This protein binds this small molecule.
Small molecule (SMILES): CN(c1ccc2ccccc2c1)S(=O)(=O)c1ccc2[nH]c(=O)c(=O)[nH]c2c1

Sequence of chain 6.A:
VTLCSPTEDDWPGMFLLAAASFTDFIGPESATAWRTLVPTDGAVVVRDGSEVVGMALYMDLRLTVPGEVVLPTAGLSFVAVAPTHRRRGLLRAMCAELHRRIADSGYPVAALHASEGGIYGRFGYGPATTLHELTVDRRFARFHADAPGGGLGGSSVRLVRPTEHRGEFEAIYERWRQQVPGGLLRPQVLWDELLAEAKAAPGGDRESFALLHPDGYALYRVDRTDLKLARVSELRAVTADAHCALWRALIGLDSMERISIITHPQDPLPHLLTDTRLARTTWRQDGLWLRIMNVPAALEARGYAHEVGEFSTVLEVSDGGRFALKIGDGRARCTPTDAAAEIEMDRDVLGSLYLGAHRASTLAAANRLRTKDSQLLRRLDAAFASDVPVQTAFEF

Binding-site contacts:
Ligand atom N07 contacts residue PHE44 of chain 6.A at 3.3 Å.
Ligand atom C23 contacts residue TRP56 of chain 6.A at 3.9 Å (hydrophobic).
Ligand atom C25 contacts residue TRP56 of chain 6.A at 3.4 Å (hydrophobic).
Ligand atom C09 contacts residue PHE44 of chain 6.A at 3.8 Å (hydrophobic).
Ligand atom C21 contacts residue VAL60 of chain 6.A at 3.8 Å (hydrophobic).
Ligand atom C03 contacts residue PHE44 of chain 6.A at 3.7 Å (hydrophobic).
Ligand atom O12 contacts residue SER141 of chain 6.A at 3.2 Å.
Ligand atom C18 contacts residue TRP56 of chain 6.A at 3.8 Å (hydrophobic).
Ligand atom C04 contacts residue ASP46 of chain 6.A at 3.5 Å.
Ligand atom C19 contacts residue TRP56 of chain 6.A at 3.8 Å (hydrophobic).
Ligand atom C06 contacts residue PHE44 of chain 6.A at 3.4 Å (hydrophobic).
Ligand atom C18 contacts residue PHE104 of chain 6.A at 3.6 Å (hydrophobic).
Ligand atom C13 contacts residue PHE44 of chain 6.A at 3.5 Å (hydrophobic).
Ligand atom O27 contacts residue ILE48 of chain 6.A at 3.0 Å (h-bond).
Ligand atom C24 contacts residue SER103 of chain 6.A at 3.5 Å.
Ligand atom N10 contacts residue PHE44 of chain 6.A at 3.6 Å.
Ligand atom C19 contacts residue ALA53 of chain 6.A at 3.6 Å (hydrophobic).
Ligand atom C21 contacts residue ARG57 of chain 6.A at 3.9 Å.
Ligand atom N10 contacts residue ASP46 of chain 6.A at 2.7 Å (salt-bridge).
Ligand atom C09 contacts residue ASP46 of chain 6.A at 3.7 Å.
Ligand atom C19 contacts residue PHE104 of chain 6.A at 3.7 Å (hydrophobic).
Ligand atom C25 contacts residue PHE422 of chain 6.A at 3.6 Å (hydrophobic).
Ligand atom O01 contacts residue PHE47 of chain 6.A at 3.3 Å.
Ligand atom O01 contacts residue PHE104 of chain 6.A at 3.5 Å.
Ligand atom C13 contacts residue PHE104 of chain 6.A at 3.8 Å (hydrophobic).
Ligand atom C16 contacts residue TRP56 of chain 6.A at 3.9 Å (hydrophobic).
Ligand atom C17 contacts residue PHE104 of chain 6.A at 3.6 Å (hydrophobic).
Ligand atom O27 contacts residue PHE47 of chain 6.A at 3.5 Å.
Ligand atom C05 contacts residue PHE44 of chain 6.A at 3.4 Å (hydrophobic).
Ligand atom C24 contacts residue TRP56 of chain 6.A at 3.4 Å (hydrophobic).
Ligand atom C25 contacts residue SER103 of chain 6.A at 3.4 Å.
Ligand atom C21 contacts residue LEU83 of chain 6.A at 3.8 Å (hydrophobic).
Ligand atom C05 contacts residue ASP46 of chain 6.A at 3.6 Å.
Ligand atom C08 contacts residue PHE44 of chain 6.A at 3.6 Å (hydrophobic).
Ligand atom O11 contacts residue ASP46 of chain 6.A at 3.8 Å.
Ligand atom C14 contacts residue PHE44 of chain 6.A at 3.6 Å (hydrophobic).
Ligand atom O27 contacts residue ASP46 of chain 6.A at 3.6 Å (salt-bridge).
Ligand atom C20 contacts residue ALA53 of chain 6.A at 3.4 Å (hydrophobic).
Ligand atom C22 contacts residue LEU83 of chain 6.A at 3.8 Å (hydrophobic).
Ligand atom C04 contacts residue PHE44 of chain 6.A at 3.7 Å (hydrophobic).